The small molecule below binds the protein below.
Small molecule (SMILES): CC(=O)N[C@@H]1[C@@H](O)[C@H](O)[C@@H](CO)O[C@H]1O

Binding-site contacts:
Ligand atom C4 contacts residue ASN126 of chain 3.A at 4.1 Å.
Ligand atom O5 contacts residue THR128 of chain 3.A at 4.1 Å.
Ligand atom C1 contacts residue THR128 of chain 3.A at 3.3 Å.
Ligand atom C8 contacts residue ASN126 of chain 3.A at 4.5 Å.
Ligand atom N2 contacts residue THR128 of chain 3.A at 3.8 Å.
Ligand atom O7 contacts residue ASN126 of chain 3.A at 4.0 Å.
Ligand atom N2 contacts residue ASN126 of chain 3.A at 3.0 Å (h-bond).
Ligand atom C2 contacts residue ASN126 of chain 3.A at 2.4 Å.
Ligand atom C5 contacts residue ASN126 of chain 3.A at 3.6 Å.
Ligand atom C1 contacts residue ASN126 of chain 3.A at 1.4 Å.
Ligand atom O5 contacts residue ASN126 of chain 3.A at 2.4 Å (h-bond).
Ligand atom C2 contacts residue THR128 of chain 3.A at 4.2 Å.
Ligand atom C7 contacts residue ASN126 of chain 3.A at 3.7 Å.
Ligand atom C5 contacts residue THR128 of chain 3.A at 4.2 Å.
Ligand atom C3 contacts residue ASN126 of chain 3.A at 3.7 Å.

Sequence of chain 3.A:
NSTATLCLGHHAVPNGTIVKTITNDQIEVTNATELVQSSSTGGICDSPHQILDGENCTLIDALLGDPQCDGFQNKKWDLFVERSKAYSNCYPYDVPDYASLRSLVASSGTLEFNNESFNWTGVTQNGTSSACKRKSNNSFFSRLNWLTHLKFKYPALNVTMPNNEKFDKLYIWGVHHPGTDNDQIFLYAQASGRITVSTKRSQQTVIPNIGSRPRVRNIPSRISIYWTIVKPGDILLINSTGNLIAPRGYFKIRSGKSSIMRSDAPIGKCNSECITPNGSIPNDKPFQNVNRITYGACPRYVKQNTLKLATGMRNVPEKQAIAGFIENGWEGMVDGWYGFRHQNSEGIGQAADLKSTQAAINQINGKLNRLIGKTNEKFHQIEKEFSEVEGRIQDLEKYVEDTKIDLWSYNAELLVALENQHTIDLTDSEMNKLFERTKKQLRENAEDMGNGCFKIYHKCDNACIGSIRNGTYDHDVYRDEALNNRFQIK